Sequence of chain 2.A:
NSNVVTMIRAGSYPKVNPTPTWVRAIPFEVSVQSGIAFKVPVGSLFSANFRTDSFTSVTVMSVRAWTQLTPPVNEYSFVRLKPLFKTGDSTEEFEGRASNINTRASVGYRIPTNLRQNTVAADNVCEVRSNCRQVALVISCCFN

Binding-site contacts:
Ligand atom OP3 contacts residue ILE23 of chain 2.O at 3.7 Å.
Ligand atom C3' contacts residue ARG125 of chain 2.A at 3.5 Å.
Ligand atom C5' contacts residue ARG131 of chain 2.A at 3.5 Å.
Ligand atom N3 contacts residue SER17 of chain 2.O at 4.2 Å.
Ligand atom C6 contacts residue ARG125 of chain 2.A at 3.5 Å.
Ligand atom O2 contacts residue ARG125 of chain 2.A at 4.2 Å.
Ligand atom C4 contacts residue SER17 of chain 2.O at 4.0 Å.
Ligand atom OP1 contacts residue ARG125 of chain 2.A at 3.1 Å (salt-bridge).
Ligand atom OP1 contacts residue ILE23 of chain 2.O at 3.4 Å.
Ligand atom C4 contacts residue ARG125 of chain 2.A at 3.5 Å.
Ligand atom OP3 contacts residue SER77 of chain 2.A at 3.8 Å.
Ligand atom O4 contacts residue SER17 of chain 2.O at 3.2 Å.
Ligand atom C5' contacts residue ARG125 of chain 2.A at 4.4 Å.
Ligand atom N3 contacts residue ARG125 of chain 2.A at 3.7 Å.
Ligand atom C5' contacts residue MET76 of chain 2.A at 4.2 Å (hydrophobic).
Ligand atom OP1 contacts residue ARG131 of chain 2.A at 3.4 Å (salt-bridge).
Ligand atom C5 contacts residue THR21 of chain 2.O at 4.1 Å.
Ligand atom P contacts residue ILE23 of chain 2.O at 4.0 Å.
Ligand atom N1 contacts residue ARG125 of chain 2.A at 3.8 Å.
Ligand atom N3 contacts residue ASN16 of chain 2.O at 3.4 Å (h-bond).
Ligand atom C2 contacts residue ASN16 of chain 2.O at 3.6 Å.
Ligand atom O3' contacts residue ARG125 of chain 2.A at 4.2 Å.
Ligand atom OP2 contacts residue ILE23 of chain 2.O at 4.3 Å.
Ligand atom OP2 contacts residue ARG131 of chain 2.A at 3.9 Å.
Ligand atom O5' contacts residue ARG131 of chain 2.A at 2.7 Å (salt-bridge).
Ligand atom P contacts residue ARG125 of chain 2.A at 4.0 Å.
Ligand atom OP2 contacts residue SER77 of chain 2.A at 3.8 Å.
Ligand atom OP3 contacts residue ARG125 of chain 2.A at 3.2 Å.
Ligand atom C2 contacts residue ARG125 of chain 2.A at 3.9 Å.
Ligand atom O4 contacts residue THR21 of chain 2.O at 3.9 Å.
Ligand atom C4 contacts residue THR21 of chain 2.O at 4.4 Å.
Ligand atom P contacts residue ARG131 of chain 2.A at 3.6 Å.
Ligand atom C1' contacts residue ARG125 of chain 2.A at 4.4 Å.
Ligand atom C5 contacts residue ARG125 of chain 2.A at 3.5 Å.
Ligand atom O5' contacts residue ARG125 of chain 2.A at 3.5 Å (salt-bridge).
Ligand atom O2 contacts residue ASN16 of chain 2.O at 3.0 Å (h-bond).
Ligand atom O4 contacts residue ARG125 of chain 2.A at 3.6 Å.
Ligand atom C2' contacts residue ARG125 of chain 2.A at 4.0 Å.

The small molecule below binds the protein below.
Small molecule (SMILES): CO[P](=O)(O)O[C@H]1[C@@H](O)[C@H](n2ccc(=O)[nH]c2=O)O[C@@H]1COP(=O)(O)O

Sequence of chain 2.O:
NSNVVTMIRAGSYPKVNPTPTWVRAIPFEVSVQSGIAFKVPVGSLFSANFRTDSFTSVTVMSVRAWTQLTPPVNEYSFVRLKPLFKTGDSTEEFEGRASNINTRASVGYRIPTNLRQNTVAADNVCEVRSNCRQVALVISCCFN